Sequence of chain 1.D:
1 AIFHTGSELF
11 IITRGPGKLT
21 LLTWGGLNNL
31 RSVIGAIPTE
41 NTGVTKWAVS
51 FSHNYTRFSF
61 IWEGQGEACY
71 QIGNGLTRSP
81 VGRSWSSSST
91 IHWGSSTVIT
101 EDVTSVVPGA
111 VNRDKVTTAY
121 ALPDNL

This small molecule binds to this protein.
Small molecule (SMILES): CC(=O)N[C@H]1[C@H](O[C@@H]2[C@@H](O)[C@@H](O)O[C@H](CO)[C@@H]2O)O[C@H](CO)[C@@H](O[C@@H]2O[C@@H](C)[C@@H](O)[C@@H](O)[C@@H]2O)[C@@H]1O[C@@H]1O[C@H](CO)[C@H](O)[C@H](O)[C@H]1O

Sequence of chain 1.C:
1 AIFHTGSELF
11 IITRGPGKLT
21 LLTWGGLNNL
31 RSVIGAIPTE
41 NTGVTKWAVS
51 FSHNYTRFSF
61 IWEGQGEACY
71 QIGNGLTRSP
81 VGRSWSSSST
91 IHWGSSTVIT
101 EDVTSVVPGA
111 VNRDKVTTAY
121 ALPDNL

Binding-site contacts:
Ligand atom O5 contacts residue ASN54 of chain 1.C at 3.4 Å.
Ligand atom C1 contacts residue ASN54 of chain 1.C at 3.3 Å.
Ligand atom O5 contacts residue ARG113 of chain 1.D at 3.7 Å.
Ligand atom O2 contacts residue ARG113 of chain 1.D at 3.1 Å (salt-bridge).
Ligand atom C3 contacts residue ARG113 of chain 1.D at 3.4 Å.
Ligand atom C5 contacts residue ARG113 of chain 1.D at 3.8 Å.
Ligand atom O6 contacts residue ARG31 of chain 1.D at 3.9 Å.
Ligand atom C6 contacts residue ARG113 of chain 1.D at 3.2 Å.
Ligand atom O5 contacts residue SO41 of chain 1.O at 3.9 Å.
Ligand atom O3 contacts residue TRP93 of chain 1.C at 3.2 Å (h-bond).
Ligand atom C2 contacts residue ASN54 of chain 1.C at 3.8 Å.
Ligand atom O4 contacts residue ASN54 of chain 1.C at 2.8 Å (h-bond).
Ligand atom C2 contacts residue LEU27 of chain 1.C at 4.0 Å (hydrophobic).
Ligand atom C5 contacts residue SO41 of chain 1.O at 3.2 Å.
Ligand atom C2 contacts residue SO41 of chain 1.O at 4.0 Å.
Ligand atom C3 contacts residue TRP93 of chain 1.C at 4.0 Å (hydrophobic).
Ligand atom C5 contacts residue ASN54 of chain 1.C at 4.0 Å.
Ligand atom O3 contacts residue LEU27 of chain 1.C at 4.0 Å.
Ligand atom C4 contacts residue ASN54 of chain 1.C at 3.9 Å.
Ligand atom O2 contacts residue VAL111 of chain 1.D at 3.8 Å.
Ligand atom O6 contacts residue ARG113 of chain 1.D at 3.6 Å.
Ligand atom O4 contacts residue SO41 of chain 1.O at 3.8 Å.
Ligand atom C1 contacts residue ARG113 of chain 1.D at 4.0 Å.
Ligand atom C1 contacts residue SO41 of chain 1.O at 3.7 Å.
Ligand atom C6 contacts residue TYR55 of chain 1.C at 3.7 Å (hydrophobic).
Ligand atom O3 contacts residue ARG113 of chain 1.D at 3.1 Å (salt-bridge).
Ligand atom C2 contacts residue HIS53 of chain 1.C at 4.0 Å.
Ligand atom C4 contacts residue SO41 of chain 1.O at 3.6 Å.
Ligand atom C4 contacts residue TRP93 of chain 1.C at 4.0 Å (hydrophobic).
Ligand atom O4 contacts residue HIS53 of chain 1.C at 3.3 Å.
Ligand atom C3 contacts residue SO41 of chain 1.O at 3.4 Å.
Ligand atom O4 contacts residue ARG113 of chain 1.D at 3.0 Å (salt-bridge).
Ligand atom C6 contacts residue ASN54 of chain 1.C at 3.9 Å.
Ligand atom O4 contacts residue TRP93 of chain 1.C at 2.9 Å (h-bond).
Ligand atom O5 contacts residue LEU27 of chain 1.C at 3.8 Å.
Ligand atom O3 contacts residue HIS53 of chain 1.C at 2.8 Å (h-bond).
Ligand atom O5 contacts residue SO41 of chain 1.O at 3.9 Å.
Ligand atom C2 contacts residue ARG113 of chain 1.D at 3.8 Å.
Ligand atom C4 contacts residue ARG113 of chain 1.D at 3.8 Å.
Ligand atom C3 contacts residue HIS53 of chain 1.C at 3.8 Å.